Sequence of chain 1.A:
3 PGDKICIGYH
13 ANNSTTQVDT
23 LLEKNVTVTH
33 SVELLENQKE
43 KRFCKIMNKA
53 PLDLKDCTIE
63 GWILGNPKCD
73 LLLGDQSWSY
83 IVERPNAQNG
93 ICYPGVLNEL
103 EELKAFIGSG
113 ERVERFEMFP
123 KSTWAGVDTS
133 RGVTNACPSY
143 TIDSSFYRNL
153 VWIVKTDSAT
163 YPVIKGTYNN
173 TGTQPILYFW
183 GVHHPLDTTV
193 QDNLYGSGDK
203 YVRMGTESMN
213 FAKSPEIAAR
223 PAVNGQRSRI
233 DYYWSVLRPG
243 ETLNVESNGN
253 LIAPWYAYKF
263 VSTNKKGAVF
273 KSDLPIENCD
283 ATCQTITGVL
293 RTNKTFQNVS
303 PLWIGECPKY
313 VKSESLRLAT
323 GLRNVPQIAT

Binding-site contacts:
Ligand atom C7 contacts residue TRP154 of chain 1.A at 3.8 Å (hydrophobic).
Ligand atom C9 contacts residue TYR95 of chain 1.A at 3.5 Å (hydrophobic).
Ligand atom C4 contacts residue VAL135 of chain 1.A at 3.5 Å (hydrophobic).
Ligand atom C5 contacts residue VAL135 of chain 1.A at 3.9 Å (hydrophobic).
Ligand atom C11 contacts residue VAL156 of chain 1.A at 3.7 Å (hydrophobic).
Ligand atom O9 contacts residue SER230 of chain 1.A at 2.9 Å (h-bond).
Ligand atom O1A contacts residue ASN137 of chain 1.A at 2.6 Å (h-bond).
Ligand atom C1 contacts residue GAL1 of chain 1.J at 2.5 Å.
Ligand atom C3 contacts residue GAL1 of chain 1.J at 2.5 Å.
Ligand atom O1A contacts residue THR136 of chain 1.A at 3.3 Å.
Ligand atom C11 contacts residue ARG133 of chain 1.A at 3.1 Å.
Ligand atom N5 contacts residue ARG133 of chain 1.A at 4.1 Å.
Ligand atom C1 contacts residue GLN228 of chain 1.A at 4.0 Å.
Ligand atom O9 contacts residue VAL192 of chain 1.A at 4.0 Å.
Ligand atom O8 contacts residue GLN228 of chain 1.A at 2.9 Å (h-bond).
Ligand atom O4 contacts residue VAL135 of chain 1.A at 3.7 Å.
Ligand atom C9 contacts residue HIS185 of chain 1.A at 4.0 Å.
Ligand atom C8 contacts residue TYR95 of chain 1.A at 4.0 Å (hydrophobic).
Ligand atom O10 contacts residue LEU196 of chain 1.A at 3.5 Å.
Ligand atom O6 contacts residue GAL1 of chain 1.J at 2.3 Å (h-bond).
Ligand atom O8 contacts residue TYR95 of chain 1.A at 3.1 Å (h-bond).
Ligand atom C9 contacts residue TRP154 of chain 1.A at 4.1 Å (hydrophobic).
Ligand atom C1 contacts residue THR136 of chain 1.A at 3.4 Å.
Ligand atom C1 contacts residue ASN137 of chain 1.A at 3.6 Å.
Ligand atom O1A contacts residue GAL1 of chain 1.J at 3.3 Å (h-bond).
Ligand atom C9 contacts residue SER230 of chain 1.A at 4.0 Å.
Ligand atom N5 contacts residue VAL135 of chain 1.A at 3.3 Å (h-bond).
Ligand atom O1B contacts residue GLN228 of chain 1.A at 2.9 Å (h-bond).
Ligand atom C4 contacts residue GAL1 of chain 1.J at 3.9 Å.
Ligand atom O1B contacts residue THR136 of chain 1.A at 3.0 Å (h-bond).
Ligand atom C8 contacts residue GLN228 of chain 1.A at 4.1 Å.
Ligand atom O1B contacts residue ASN137 of chain 1.A at 3.9 Å.
Ligand atom C9 contacts residue VAL192 of chain 1.A at 4.0 Å (hydrophobic).
Ligand atom O8 contacts residue TRP154 of chain 1.A at 3.8 Å.
Ligand atom C6 contacts residue GAL1 of chain 1.J at 3.6 Å.
Ligand atom O1B contacts residue GAL1 of chain 1.J at 3.0 Å (h-bond).
Ligand atom O9 contacts residue TYR95 of chain 1.A at 3.6 Å.
Ligand atom C2 contacts residue GAL1 of chain 1.J at 1.6 Å.
Ligand atom C10 contacts residue ARG133 of chain 1.A at 4.1 Å.
Ligand atom O7 contacts residue LEU196 of chain 1.A at 3.7 Å.

The small molecule below binds the protein below.
Small molecule (SMILES): CC(=O)N[C@H]1[C@H]([C@H](O)[C@H](O)CO)O[C@@](O)(C(=O)O)C[C@@H]1O